Binding-site contacts:
Ligand atom C3 contacts residue ASN324 of chain 1.I at 3.8 Å.
Ligand atom C8 contacts residue GLY323 of chain 1.I at 3.9 Å.
Ligand atom C5 contacts residue ASN324 of chain 1.I at 3.7 Å.
Ligand atom C4 contacts residue ASN324 of chain 1.I at 4.2 Å.
Ligand atom N2 contacts residue ASN324 of chain 1.I at 2.9 Å (h-bond).
Ligand atom C1 contacts residue ASN324 of chain 1.I at 1.4 Å.
Ligand atom C7 contacts residue ASN324 of chain 1.I at 3.2 Å.
Ligand atom C8 contacts residue ASN324 of chain 1.I at 4.4 Å.
Ligand atom O5 contacts residue ASN324 of chain 1.I at 2.4 Å (h-bond).
Ligand atom O7 contacts residue ASN324 of chain 1.I at 3.3 Å (h-bond).
Ligand atom C2 contacts residue ASN324 of chain 1.I at 2.5 Å.

Sequence of chain 1.I:
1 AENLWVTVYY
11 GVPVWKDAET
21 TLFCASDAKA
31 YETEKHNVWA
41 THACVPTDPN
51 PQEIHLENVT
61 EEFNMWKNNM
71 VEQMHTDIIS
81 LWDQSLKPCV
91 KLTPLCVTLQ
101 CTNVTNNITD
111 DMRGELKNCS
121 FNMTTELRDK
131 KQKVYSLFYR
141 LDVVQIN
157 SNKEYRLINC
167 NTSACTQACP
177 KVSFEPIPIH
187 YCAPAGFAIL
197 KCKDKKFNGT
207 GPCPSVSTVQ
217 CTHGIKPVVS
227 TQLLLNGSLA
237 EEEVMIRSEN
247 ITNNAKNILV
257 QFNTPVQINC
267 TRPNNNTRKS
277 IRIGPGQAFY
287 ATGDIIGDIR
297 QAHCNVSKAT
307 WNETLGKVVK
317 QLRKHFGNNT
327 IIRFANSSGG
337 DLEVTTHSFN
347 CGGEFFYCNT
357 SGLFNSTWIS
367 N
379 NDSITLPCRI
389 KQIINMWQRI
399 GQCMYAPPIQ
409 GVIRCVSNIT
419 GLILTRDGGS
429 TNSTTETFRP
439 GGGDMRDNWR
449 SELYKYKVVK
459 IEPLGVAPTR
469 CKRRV

This small molecule binds to this protein.
Small molecule (SMILES): CC(=O)N[C@@H]1[C@@H](O)[C@H](O)[C@@H](CO)O[C@H]1O